This protein binds this small molecule.
Small molecule (SMILES): CC(=O)N[C@H]1[C@H](O[C@H]2[C@H](O)[C@@H](NC(C)=O)CO[C@@H]2CO)O[C@H](CO)[C@@H](O)[C@@H]1O

Sequence of chain 1.B:
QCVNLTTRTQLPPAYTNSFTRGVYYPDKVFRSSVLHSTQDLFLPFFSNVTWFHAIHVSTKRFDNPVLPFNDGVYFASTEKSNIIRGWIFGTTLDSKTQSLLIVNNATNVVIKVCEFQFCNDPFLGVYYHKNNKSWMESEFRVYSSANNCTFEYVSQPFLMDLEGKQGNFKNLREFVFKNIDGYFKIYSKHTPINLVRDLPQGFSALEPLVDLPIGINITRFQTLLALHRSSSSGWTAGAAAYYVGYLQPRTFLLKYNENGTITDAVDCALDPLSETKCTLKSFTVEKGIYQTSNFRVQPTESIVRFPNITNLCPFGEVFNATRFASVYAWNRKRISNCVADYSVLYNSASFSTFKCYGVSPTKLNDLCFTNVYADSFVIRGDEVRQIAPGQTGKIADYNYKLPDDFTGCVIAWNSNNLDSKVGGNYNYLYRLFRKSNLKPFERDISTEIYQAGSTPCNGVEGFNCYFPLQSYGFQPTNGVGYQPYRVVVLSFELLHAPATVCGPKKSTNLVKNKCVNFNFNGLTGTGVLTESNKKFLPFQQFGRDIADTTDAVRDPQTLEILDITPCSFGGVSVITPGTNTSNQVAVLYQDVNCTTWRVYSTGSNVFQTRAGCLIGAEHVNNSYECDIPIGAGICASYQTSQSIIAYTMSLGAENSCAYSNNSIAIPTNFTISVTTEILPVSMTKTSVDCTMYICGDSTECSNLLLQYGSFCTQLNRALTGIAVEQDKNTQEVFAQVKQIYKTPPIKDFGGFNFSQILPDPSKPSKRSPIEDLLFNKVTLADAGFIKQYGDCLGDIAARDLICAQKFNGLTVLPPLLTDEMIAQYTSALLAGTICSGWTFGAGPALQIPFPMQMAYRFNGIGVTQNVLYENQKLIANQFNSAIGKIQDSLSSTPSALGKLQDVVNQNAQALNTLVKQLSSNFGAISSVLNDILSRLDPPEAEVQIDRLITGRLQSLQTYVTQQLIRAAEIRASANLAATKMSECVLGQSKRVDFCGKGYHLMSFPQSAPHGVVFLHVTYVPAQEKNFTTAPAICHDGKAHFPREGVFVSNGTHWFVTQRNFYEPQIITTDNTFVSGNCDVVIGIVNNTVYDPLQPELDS

Binding-site contacts:
Ligand atom C8 contacts residue ASN1134 of chain 1.B at 3.6 Å.
Ligand atom C7 contacts residue ASN1134 of chain 1.B at 3.2 Å.
Ligand atom C8 contacts residue VAL1133 of chain 1.B at 3.9 Å (hydrophobic).
Ligand atom C2 contacts residue ASN1134 of chain 1.B at 2.6 Å.
Ligand atom C3 contacts residue ASN1134 of chain 1.B at 3.9 Å.
Ligand atom O5 contacts residue ASN1134 of chain 1.B at 2.5 Å (h-bond).
Ligand atom C1 contacts residue ASN1134 of chain 1.B at 1.5 Å.
Ligand atom O7 contacts residue ASN1134 of chain 1.B at 3.3 Å (h-bond).
Ligand atom N2 contacts residue ASN1134 of chain 1.B at 2.9 Å (h-bond).
Ligand atom C4 contacts residue ASN1134 of chain 1.B at 4.4 Å.
Ligand atom C8 contacts residue ILE1132 of chain 1.B at 3.5 Å (hydrophobic).
Ligand atom C5 contacts residue ASN1134 of chain 1.B at 3.8 Å.